Sequence of chain 1.E:
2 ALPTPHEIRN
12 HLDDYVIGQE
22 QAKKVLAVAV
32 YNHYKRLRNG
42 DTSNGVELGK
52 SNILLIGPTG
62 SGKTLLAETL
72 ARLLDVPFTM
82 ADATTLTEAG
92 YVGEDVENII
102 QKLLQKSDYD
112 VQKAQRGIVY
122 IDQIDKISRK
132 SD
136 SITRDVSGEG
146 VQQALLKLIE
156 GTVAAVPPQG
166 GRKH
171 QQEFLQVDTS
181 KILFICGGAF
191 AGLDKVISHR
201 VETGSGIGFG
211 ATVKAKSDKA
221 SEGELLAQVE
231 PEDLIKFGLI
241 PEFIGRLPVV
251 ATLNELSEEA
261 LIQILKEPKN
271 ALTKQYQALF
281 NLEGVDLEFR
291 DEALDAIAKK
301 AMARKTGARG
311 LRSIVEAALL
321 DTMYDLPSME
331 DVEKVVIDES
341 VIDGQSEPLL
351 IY

Binding-site contacts:
Ligand atom O3G contacts residue ARG246 of chain 1.E at 2.8 Å (salt-bridge).
Ligand atom N9 contacts residue ALA308 of chain 1.D at 3.6 Å.
Ligand atom O1B contacts residue LYS64 of chain 1.D at 3.0 Å (salt-bridge).
Ligand atom C1' contacts residue ALA308 of chain 1.D at 3.6 Å (hydrophobic).
Ligand atom S1G contacts residue ARG246 of chain 1.E at 3.1 Å (salt-bridge).
Ligand atom PB contacts residue ARG309 of chain 1.D at 3.4 Å.
Ligand atom C8 contacts residue GLY63 of chain 1.D at 3.4 Å.
Ligand atom N7 contacts residue SER62 of chain 1.D at 3.1 Å (h-bond).
Ligand atom O1B contacts residue SER62 of chain 1.D at 3.2 Å (h-bond).
Ligand atom O1A contacts residue ARG309 of chain 1.D at 2.6 Å (salt-bridge).
Ligand atom O2G contacts residue LYS64 of chain 1.D at 2.6 Å (salt-bridge).
Ligand atom S1G contacts residue GLU242 of chain 1.E at 3.6 Å.
Ligand atom PG contacts residue ARG246 of chain 1.E at 3.4 Å.
Ligand atom O2B contacts residue LYS64 of chain 1.D at 3.2 Å (salt-bridge).
Ligand atom O1B contacts residue GLY63 of chain 1.D at 3.2 Å (h-bond).
Ligand atom C2 contacts residue ILE264 of chain 1.D at 3.4 Å (hydrophobic).
Ligand atom PG contacts residue ARG309 of chain 1.D at 3.5 Å.
Ligand atom O3G contacts residue ARG309 of chain 1.D at 3.6 Å (salt-bridge).
Ligand atom O2A contacts residue THR65 of chain 1.D at 2.5 Å (h-bond).
Ligand atom O3A contacts residue LYS64 of chain 1.D at 3.5 Å (salt-bridge).
Ligand atom O3A contacts residue ARG309 of chain 1.D at 3.0 Å (salt-bridge).
Ligand atom O2A contacts residue LEU66 of chain 1.D at 2.5 Å (h-bond).
Ligand atom O2A contacts residue LYS64 of chain 1.D at 3.1 Å (salt-bridge).
Ligand atom O2A contacts residue GLY63 of chain 1.D at 3.0 Å.
Ligand atom N6 contacts residue VAL17 of chain 1.D at 3.6 Å.
Ligand atom O3A contacts residue GLY63 of chain 1.D at 3.0 Å (h-bond).
Ligand atom N7 contacts residue GLY63 of chain 1.D at 3.2 Å.
Ligand atom O3B contacts residue GLY61 of chain 1.D at 3.3 Å (h-bond).
Ligand atom N6 contacts residue ILE18 of chain 1.D at 3.4 Å (h-bond).
Ligand atom PA contacts residue ARG309 of chain 1.D at 3.3 Å.
Ligand atom C5' contacts residue ARG309 of chain 1.D at 3.5 Å.
Ligand atom O1A contacts residue THR65 of chain 1.D at 3.4 Å.
Ligand atom PB contacts residue LYS64 of chain 1.D at 3.4 Å.
Ligand atom O3G contacts residue GLN124 of chain 1.D at 3.5 Å (h-bond).
Ligand atom N1 contacts residue ILE264 of chain 1.D at 3.6 Å.
Ligand atom O3A contacts residue GLY61 of chain 1.D at 3.5 Å.
Ligand atom O3G contacts residue THR65 of chain 1.D at 3.0 Å (h-bond).
Ligand atom C8 contacts residue GLY61 of chain 1.D at 3.5 Å.
Ligand atom O2B contacts residue THR65 of chain 1.D at 2.6 Å (h-bond).
Ligand atom O3B contacts residue ARG309 of chain 1.D at 2.6 Å (salt-bridge).

This protein binds this small molecule.
Small molecule (SMILES): Nc1ncnc2c1ncn2[C@@H]1O[C@H](COP(=O)(O)OP(=O)(O)OP(O)(O)=S)[C@@H](O)[C@H]1O

Sequence of chain 1.D:
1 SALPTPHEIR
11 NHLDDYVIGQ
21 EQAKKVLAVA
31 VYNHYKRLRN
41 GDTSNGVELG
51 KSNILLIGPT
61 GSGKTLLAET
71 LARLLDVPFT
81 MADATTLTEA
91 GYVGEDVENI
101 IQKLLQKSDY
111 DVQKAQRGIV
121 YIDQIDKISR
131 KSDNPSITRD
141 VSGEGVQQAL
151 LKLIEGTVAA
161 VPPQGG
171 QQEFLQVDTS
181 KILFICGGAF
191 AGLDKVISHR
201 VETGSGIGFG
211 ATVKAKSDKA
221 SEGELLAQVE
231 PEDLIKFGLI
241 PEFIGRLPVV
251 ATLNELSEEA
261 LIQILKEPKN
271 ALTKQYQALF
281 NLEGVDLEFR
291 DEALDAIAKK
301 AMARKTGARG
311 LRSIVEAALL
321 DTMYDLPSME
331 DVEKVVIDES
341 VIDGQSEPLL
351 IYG